Sequence of chain 2.A:
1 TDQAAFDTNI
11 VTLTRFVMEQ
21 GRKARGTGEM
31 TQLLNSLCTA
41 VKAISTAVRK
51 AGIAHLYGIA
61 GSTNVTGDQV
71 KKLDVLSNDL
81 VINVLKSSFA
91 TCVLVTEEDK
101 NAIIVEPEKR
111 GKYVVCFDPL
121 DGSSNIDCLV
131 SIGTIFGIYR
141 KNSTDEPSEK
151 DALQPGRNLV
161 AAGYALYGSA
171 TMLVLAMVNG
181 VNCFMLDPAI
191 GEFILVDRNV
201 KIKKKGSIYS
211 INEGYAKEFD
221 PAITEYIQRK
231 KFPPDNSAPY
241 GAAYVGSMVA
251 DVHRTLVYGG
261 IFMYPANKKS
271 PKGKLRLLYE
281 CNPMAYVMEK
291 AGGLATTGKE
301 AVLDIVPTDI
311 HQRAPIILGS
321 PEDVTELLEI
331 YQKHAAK

The protein below binds the small molecule below.
Small molecule (SMILES): O=P(O)(O)OC[C@H]1O[C@](O)(CO)[C@@H](O)[C@@H]1O

Binding-site contacts:
Ligand atom O3P contacts residue TYR264 of chain 2.A at 2.9 Å (h-bond).
Ligand atom C6 contacts residue GLY246 of chain 2.A at 3.5 Å.
Ligand atom O4 contacts residue GLY246 of chain 2.A at 3.6 Å.
Ligand atom O1 contacts residue LEU275 of chain 2.A at 3.8 Å.
Ligand atom O2P contacts residue ASN212 of chain 2.A at 3.8 Å.
Ligand atom O2 contacts residue GLY122 of chain 2.A at 3.8 Å.
Ligand atom O3 contacts residue ASP121 of chain 2.A at 2.7 Å (salt-bridge).
Ligand atom P contacts residue LYS274 of chain 2.A at 3.7 Å.
Ligand atom C4 contacts residue SER247 of chain 2.A at 3.9 Å.
Ligand atom O3P contacts residue LYS274 of chain 2.A at 3.7 Å.
Ligand atom O3 contacts residue SER247 of chain 2.A at 3.4 Å.
Ligand atom O5 contacts residue LYS274 of chain 2.A at 3.1 Å (salt-bridge).
Ligand atom C1 contacts residue LEU275 of chain 2.A at 3.7 Å (hydrophobic).
Ligand atom C6 contacts residue LYS274 of chain 2.A at 3.7 Å.
Ligand atom P contacts residue TYR264 of chain 2.A at 3.6 Å.
Ligand atom C2 contacts residue ASP121 of chain 2.A at 3.9 Å.
Ligand atom O1 contacts residue LYS274 of chain 2.A at 3.5 Å.
Ligand atom C1 contacts residue ASP121 of chain 2.A at 3.6 Å.
Ligand atom O1 contacts residue ARG276 of chain 2.A at 3.0 Å (salt-bridge).
Ligand atom O1 contacts residue GLU280 of chain 2.A at 3.6 Å.
Ligand atom C1 contacts residue GLU280 of chain 2.A at 3.1 Å.
Ligand atom C3 contacts residue MET248 of chain 2.A at 3.4 Å (hydrophobic).
Ligand atom O1P contacts residue TYR244 of chain 2.A at 2.7 Å (h-bond).
Ligand atom C5 contacts residue TYR264 of chain 2.A at 3.8 Å (hydrophobic).
Ligand atom O2 contacts residue ASP121 of chain 2.A at 3.9 Å.
Ligand atom O3 contacts residue MET248 of chain 2.A at 2.6 Å (h-bond).
Ligand atom O4 contacts residue SER247 of chain 2.A at 3.5 Å.
Ligand atom C5 contacts residue LYS274 of chain 2.A at 3.9 Å.
Ligand atom C3 contacts residue ASP121 of chain 2.A at 3.6 Å.
Ligand atom C6 contacts residue TYR244 of chain 2.A at 3.7 Å (hydrophobic).
Ligand atom O6 contacts residue LYS274 of chain 2.A at 2.6 Å (salt-bridge).
Ligand atom C4 contacts residue GLY246 of chain 2.A at 3.2 Å.
Ligand atom C5 contacts residue GLY246 of chain 2.A at 3.9 Å.
Ligand atom O4 contacts residue MET248 of chain 2.A at 3.1 Å (h-bond).
Ligand atom O3P contacts residue TYR215 of chain 2.A at 3.0 Å (h-bond).
Ligand atom O1P contacts residue TYR264 of chain 2.A at 3.6 Å.
Ligand atom O6 contacts residue TYR264 of chain 2.A at 3.7 Å.
Ligand atom P contacts residue ASN212 of chain 2.A at 3.9 Å.
Ligand atom C4 contacts residue MET248 of chain 2.A at 3.6 Å (hydrophobic).
Ligand atom O1P contacts residue ASN212 of chain 2.A at 3.0 Å (h-bond).